The protein below binds the small molecule below.
Small molecule (SMILES): CC[C@H](C)[C@H](NC(=O)[C@@H](N)CC(=O)O)C(=O)N[C@@H](CC(N)=O)C(=O)N[C@@H](Cc1ccccc1)C(=O)N[C@@H](CO)C(=O)N[C@@H](CO)C(=O)N[C@H](C=O)CC(C)C

Sequence of chain 36.U:
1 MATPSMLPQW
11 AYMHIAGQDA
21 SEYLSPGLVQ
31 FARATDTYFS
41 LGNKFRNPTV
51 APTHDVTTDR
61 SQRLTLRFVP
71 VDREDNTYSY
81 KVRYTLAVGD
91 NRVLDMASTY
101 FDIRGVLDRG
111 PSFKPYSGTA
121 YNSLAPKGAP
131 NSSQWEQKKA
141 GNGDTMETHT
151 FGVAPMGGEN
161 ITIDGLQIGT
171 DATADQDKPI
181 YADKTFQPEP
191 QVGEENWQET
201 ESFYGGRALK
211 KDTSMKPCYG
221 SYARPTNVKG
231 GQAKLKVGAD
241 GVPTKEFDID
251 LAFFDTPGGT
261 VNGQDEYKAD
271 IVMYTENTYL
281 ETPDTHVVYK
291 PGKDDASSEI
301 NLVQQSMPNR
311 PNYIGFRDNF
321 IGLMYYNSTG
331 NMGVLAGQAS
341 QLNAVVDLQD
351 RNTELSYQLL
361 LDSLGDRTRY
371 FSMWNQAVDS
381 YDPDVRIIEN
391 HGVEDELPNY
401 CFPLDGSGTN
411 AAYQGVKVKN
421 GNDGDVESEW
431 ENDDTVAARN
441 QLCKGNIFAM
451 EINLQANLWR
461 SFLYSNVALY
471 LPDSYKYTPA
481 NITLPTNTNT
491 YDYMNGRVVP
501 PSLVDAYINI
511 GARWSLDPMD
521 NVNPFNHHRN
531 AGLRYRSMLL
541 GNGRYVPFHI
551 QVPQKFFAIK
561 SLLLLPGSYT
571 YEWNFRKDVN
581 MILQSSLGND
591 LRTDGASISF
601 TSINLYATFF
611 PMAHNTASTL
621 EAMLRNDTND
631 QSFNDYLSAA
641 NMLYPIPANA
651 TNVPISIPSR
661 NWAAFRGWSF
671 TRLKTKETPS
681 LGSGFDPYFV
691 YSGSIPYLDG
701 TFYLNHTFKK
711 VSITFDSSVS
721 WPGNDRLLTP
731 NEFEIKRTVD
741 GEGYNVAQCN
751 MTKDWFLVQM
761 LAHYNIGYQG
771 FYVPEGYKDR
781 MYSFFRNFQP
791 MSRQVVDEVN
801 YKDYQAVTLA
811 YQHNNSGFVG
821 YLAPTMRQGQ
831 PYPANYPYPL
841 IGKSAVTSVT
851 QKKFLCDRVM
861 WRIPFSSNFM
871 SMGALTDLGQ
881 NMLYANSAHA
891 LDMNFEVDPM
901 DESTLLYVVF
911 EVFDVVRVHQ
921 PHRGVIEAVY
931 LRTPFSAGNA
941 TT

Binding-site contacts:
Ligand atom N contacts residue TYR636 of chain 36.T at 3.8 Å.
Ligand atom O contacts residue TYR636 of chain 36.T at 3.5 Å (h-bond).
Ligand atom CA contacts residue GLY42 of chain 36.U at 3.6 Å.
Ligand atom OD1 contacts residue ALA762 of chain 36.T at 3.5 Å.
Ligand atom O contacts residue ARG666 of chain 36.T at 3.1 Å (salt-bridge).
Ligand atom OD2 contacts residue PRO864 of chain 36.T at 3.7 Å.
Ligand atom CD1 contacts residue ARG33 of chain 36.U at 3.8 Å.
Ligand atom OD1 contacts residue ALA874 of chain 36.T at 3.7 Å.
Ligand atom OD1 contacts residue ARG862 of chain 36.T at 3.1 Å.
Ligand atom CA contacts residue ASN47 of chain 36.U at 3.8 Å.
Ligand atom N contacts residue GLY42 of chain 36.U at 3.2 Å (h-bond).
Ligand atom CB contacts residue GLY42 of chain 36.U at 3.7 Å.
Ligand atom O contacts residue ASN47 of chain 36.U at 3.3 Å (h-bond).
Ligand atom CB contacts residue PHE45 of chain 36.U at 3.3 Å (hydrophobic).
Ligand atom CD1 contacts residue SER21 of chain 36.U at 3.6 Å.
Ligand atom C contacts residue GLU911 of chain 36.T at 3.3 Å.
Ligand atom N contacts residue PHE45 of chain 36.U at 3.4 Å (h-bond).
Ligand atom CD1 contacts residue ALA20 of chain 36.U at 3.7 Å (hydrophobic).
Ligand atom N contacts residue SER871 of chain 36.T at 3.5 Å (h-bond).
Ligand atom C contacts residue GLY42 of chain 36.U at 3.5 Å.
Ligand atom O contacts residue ARG46 of chain 36.U at 3.5 Å (salt-bridge).
Ligand atom CA contacts residue TYR636 of chain 36.T at 3.7 Å (hydrophobic).
Ligand atom N contacts residue ARG46 of chain 36.U at 3.5 Å (salt-bridge).
Ligand atom O contacts residue GLY42 of chain 36.U at 2.9 Å (h-bond).
Ligand atom CE1 contacts residue ASN634 of chain 36.T at 3.4 Å.
Ligand atom ND2 contacts residue ARG666 of chain 36.T at 3.4 Å (salt-bridge).
Ligand atom CG2 contacts residue LEU637 of chain 36.T at 3.8 Å (hydrophobic).
Ligand atom CZ contacts residue PHE633 of chain 36.T at 3.7 Å (hydrophobic).
Ligand atom N contacts residue ASN47 of chain 36.U at 3.8 Å.
Ligand atom CG2 contacts residue TYR636 of chain 36.T at 3.4 Å (hydrophobic).
Ligand atom CG1 contacts residue GLU911 of chain 36.T at 3.7 Å.
Ligand atom OD2 contacts residue SER871 of chain 36.T at 3.2 Å (h-bond).
Ligand atom CA contacts residue GLU911 of chain 36.T at 3.8 Å.
Ligand atom O contacts residue GLU911 of chain 36.T at 3.1 Å (salt-bridge).
Ligand atom CD1 contacts residue LEU637 of chain 36.T at 3.7 Å (hydrophobic).
Ligand atom CB contacts residue GLY42 of chain 36.U at 3.5 Å.
Ligand atom CD1 contacts residue ASN634 of chain 36.T at 3.6 Å.
Ligand atom O contacts residue TYR636 of chain 36.T at 3.1 Å (h-bond).
Ligand atom CA contacts residue PHE45 of chain 36.U at 3.6 Å (hydrophobic).
Ligand atom CZ contacts residue ASN634 of chain 36.T at 3.8 Å.

Sequence of chain 36.T:
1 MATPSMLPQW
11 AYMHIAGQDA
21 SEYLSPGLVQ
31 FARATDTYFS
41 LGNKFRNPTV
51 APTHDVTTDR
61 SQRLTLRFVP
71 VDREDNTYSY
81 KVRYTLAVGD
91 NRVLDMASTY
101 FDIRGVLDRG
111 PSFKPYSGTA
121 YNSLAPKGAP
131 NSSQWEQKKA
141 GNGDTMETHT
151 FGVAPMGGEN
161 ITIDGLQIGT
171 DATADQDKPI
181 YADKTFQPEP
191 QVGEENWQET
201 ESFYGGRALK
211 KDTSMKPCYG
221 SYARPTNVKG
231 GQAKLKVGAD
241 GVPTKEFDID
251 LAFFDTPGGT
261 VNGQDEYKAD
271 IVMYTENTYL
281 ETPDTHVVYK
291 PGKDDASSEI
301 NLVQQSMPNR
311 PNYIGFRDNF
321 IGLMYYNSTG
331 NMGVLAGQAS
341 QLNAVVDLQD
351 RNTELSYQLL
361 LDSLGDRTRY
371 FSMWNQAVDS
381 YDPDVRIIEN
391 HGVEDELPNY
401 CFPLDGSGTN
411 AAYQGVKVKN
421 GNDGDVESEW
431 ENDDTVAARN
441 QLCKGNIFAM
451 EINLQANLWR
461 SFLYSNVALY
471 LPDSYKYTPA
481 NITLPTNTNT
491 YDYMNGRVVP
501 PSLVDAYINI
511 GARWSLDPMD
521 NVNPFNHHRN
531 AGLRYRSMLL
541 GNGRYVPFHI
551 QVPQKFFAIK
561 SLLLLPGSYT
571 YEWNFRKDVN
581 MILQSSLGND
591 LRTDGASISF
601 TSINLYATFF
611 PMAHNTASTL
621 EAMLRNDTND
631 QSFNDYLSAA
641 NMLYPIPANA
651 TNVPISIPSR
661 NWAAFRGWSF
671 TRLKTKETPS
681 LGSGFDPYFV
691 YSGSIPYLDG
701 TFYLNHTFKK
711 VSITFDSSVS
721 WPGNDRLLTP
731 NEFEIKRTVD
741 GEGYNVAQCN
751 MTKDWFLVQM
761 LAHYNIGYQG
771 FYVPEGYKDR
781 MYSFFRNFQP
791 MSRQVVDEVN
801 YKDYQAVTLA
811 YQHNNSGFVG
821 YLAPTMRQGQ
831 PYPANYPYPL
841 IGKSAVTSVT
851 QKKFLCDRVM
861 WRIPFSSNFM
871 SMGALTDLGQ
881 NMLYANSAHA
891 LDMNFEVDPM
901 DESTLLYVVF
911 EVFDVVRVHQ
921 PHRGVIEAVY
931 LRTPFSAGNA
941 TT